Binding-site contacts:
Ligand atom O contacts residue SER193 of chain 1.F at 3.1 Å (h-bond).
Ligand atom OXT contacts residue PHE40 of chain 1.F at 2.7 Å (h-bond).
Ligand atom C contacts residue PHE40 of chain 1.F at 3.4 Å (hydrophobic).
Ligand atom O contacts residue ALA192 of chain 1.F at 3.6 Å.
Ligand atom CA contacts residue ILE274 of chain 1.F at 3.9 Å (hydrophobic).
Ligand atom C contacts residue TRP37 of chain 1.F at 3.9 Å (hydrophobic).
Ligand atom CM contacts residue ILE274 of chain 1.F at 3.5 Å (hydrophobic).
Ligand atom C contacts residue ASN194 of chain 1.F at 4.1 Å.
Ligand atom OXT contacts residue ALA39 of chain 1.F at 3.1 Å.
Ligand atom CM contacts residue ILE277 of chain 1.F at 4.5 Å (hydrophobic).
Ligand atom BR contacts residue ILE274 of chain 1.F at 4.0 Å.
Ligand atom CA contacts residue GLY41 of chain 1.F at 4.3 Å.
Ligand atom BR contacts residue PHE273 of chain 1.F at 3.6 Å.
Ligand atom C contacts residue ALA39 of chain 1.F at 4.1 Å (hydrophobic).
Ligand atom BR contacts residue GLY41 of chain 1.F at 3.3 Å.
Ligand atom CB contacts residue GLY41 of chain 1.F at 4.4 Å.
Ligand atom CB contacts residue ILE274 of chain 1.F at 3.4 Å (hydrophobic).
Ligand atom CB contacts residue TYR120 of chain 1.F at 4.4 Å (hydrophobic).
Ligand atom CA contacts residue PHE273 of chain 1.F at 4.2 Å (hydrophobic).
Ligand atom CA contacts residue ALA39 of chain 1.F at 4.3 Å (hydrophobic).
Ligand atom CM contacts residue PHE273 of chain 1.F at 3.6 Å (hydrophobic).
Ligand atom CA contacts residue PHE40 of chain 1.F at 3.8 Å (hydrophobic).
Ligand atom O contacts residue PHE273 of chain 1.F at 4.3 Å.
Ligand atom OXT contacts residue TRP37 of chain 1.F at 2.9 Å (h-bond).
Ligand atom O contacts residue PHE40 of chain 1.F at 4.0 Å.
Ligand atom OXT contacts residue VAL38 of chain 1.F at 4.4 Å.
Ligand atom OXT contacts residue SER193 of chain 1.F at 2.7 Å (h-bond).
Ligand atom CB contacts residue PHE40 of chain 1.F at 4.0 Å (hydrophobic).
Ligand atom C contacts residue SER193 of chain 1.F at 3.3 Å.
Ligand atom BR contacts residue TYR270 of chain 1.F at 3.4 Å.
Ligand atom CB contacts residue ALA39 of chain 1.F at 3.2 Å (hydrophobic).
Ligand atom BR contacts residue PHE40 of chain 1.F at 3.5 Å.
Ligand atom O contacts residue TRP37 of chain 1.F at 4.3 Å.
Ligand atom O contacts residue ASN194 of chain 1.F at 3.2 Å (h-bond).

Sequence of chain 1.F:
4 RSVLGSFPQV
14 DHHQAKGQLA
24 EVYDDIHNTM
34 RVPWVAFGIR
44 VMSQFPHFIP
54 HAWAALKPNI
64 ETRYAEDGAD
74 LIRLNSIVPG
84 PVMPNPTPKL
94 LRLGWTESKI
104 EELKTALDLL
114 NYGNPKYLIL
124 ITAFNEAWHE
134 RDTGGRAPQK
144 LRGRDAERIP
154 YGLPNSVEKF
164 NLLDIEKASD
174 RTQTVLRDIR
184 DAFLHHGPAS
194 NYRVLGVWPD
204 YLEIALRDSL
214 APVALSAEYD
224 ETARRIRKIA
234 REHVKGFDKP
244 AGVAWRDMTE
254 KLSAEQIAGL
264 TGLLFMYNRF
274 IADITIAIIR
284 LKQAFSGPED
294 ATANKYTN

The protein below binds the small molecule below.
Small molecule (SMILES): CC(C)(Br)C(=O)O